This protein binds this small molecule.
Small molecule (SMILES): Nc1ncnc2c1ncn2[C@@H]1O[C@H](CO[P](=O)(O)O[C@H]2[C@@H](O)[C@H](n3cnc4c(N)ncnc43)O[C@@H]2CO[P](=O)(O)O[C@H]2[C@@H](O)[C@H](n3cnc4c(N)ncnc43)O[C@@H]2CO[P](=O)(O)O[C@H]2[C@@H](O)[C@H](n3cnc4c(N)ncnc43)O[C@@H]2CO[P](=O)(O)O[C@H]2[C@@H](O)[C@H](n3cnc4c(N)ncnc43)O[C@@H]2CO[P](=O)(O)O[C@H]2[C@@H](O)[C@H](n3cnc4c(N)ncnc43)O[C@@H]2CO[P](=O)(O)O[C@H]2[C@@H](O)[C@H](n3cnc4c(N)ncnc43)O[C@@H]2COP(=O)=O)[C@@H](O)[C@H]1O

Sequence of chain 3.O:
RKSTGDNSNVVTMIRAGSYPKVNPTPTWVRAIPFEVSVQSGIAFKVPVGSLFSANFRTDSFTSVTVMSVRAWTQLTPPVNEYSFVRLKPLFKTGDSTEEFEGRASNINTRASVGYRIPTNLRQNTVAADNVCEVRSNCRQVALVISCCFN

Sequence of chain 3.A:
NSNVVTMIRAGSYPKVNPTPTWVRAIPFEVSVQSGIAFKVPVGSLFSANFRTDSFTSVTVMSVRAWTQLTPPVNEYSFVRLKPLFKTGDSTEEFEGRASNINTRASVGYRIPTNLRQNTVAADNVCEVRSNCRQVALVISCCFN

Binding-site contacts:
Ligand atom O2' contacts residue ALA40 of chain 3.O at 4.3 Å.
Ligand atom C4' contacts residue SER17 of chain 3.J at 4.1 Å.
Ligand atom C4' contacts residue VAL19 of chain 3.J at 4.0 Å (hydrophobic).
Ligand atom OP1 contacts residue MET22 of chain 3.J at 4.2 Å.
Ligand atom OP1 contacts residue LYS30 of chain 3.A at 3.8 Å.
Ligand atom C5' contacts residue SER17 of chain 3.J at 3.8 Å.
Ligand atom O2' contacts residue ARG39 of chain 3.O at 4.2 Å.
Ligand atom O3' contacts residue THR36 of chain 3.A at 3.5 Å (h-bond).
Ligand atom C1' contacts residue SER155 of chain 3.O at 3.7 Å.
Ligand atom C4' contacts residue ARG79 of chain 3.O at 3.8 Å.
Ligand atom C3' contacts residue SER17 of chain 3.J at 4.3 Å.
Ligand atom C5' contacts residue ARG79 of chain 3.O at 3.3 Å.
Ligand atom O2' contacts residue SER155 of chain 3.O at 3.2 Å (h-bond).
Ligand atom OP1 contacts residue THR36 of chain 3.A at 3.8 Å.
Ligand atom O2' contacts residue VAL38 of chain 3.A at 3.6 Å.
Ligand atom O2' contacts residue SER17 of chain 3.J at 3.9 Å.
Ligand atom C2' contacts residue ARG79 of chain 3.O at 4.0 Å.
Ligand atom O2' contacts residue VAL38 of chain 3.O at 4.0 Å.
Ligand atom N7 contacts residue ARG24 of chain 3.J at 4.2 Å.
Ligand atom P contacts residue ARG24 of chain 3.J at 3.6 Å.
Ligand atom O3' contacts residue SER17 of chain 3.J at 3.1 Å.
Ligand atom O4' contacts residue ALA40 of chain 3.O at 4.1 Å.
Ligand atom O3' contacts residue ARG79 of chain 3.O at 3.8 Å.
Ligand atom OP1 contacts residue SER17 of chain 3.J at 3.3 Å.
Ligand atom C4' contacts residue ASN16 of chain 3.J at 3.3 Å.
Ligand atom C5' contacts residue THR21 of chain 3.J at 3.7 Å.
Ligand atom P contacts residue SER17 of chain 3.J at 3.8 Å.
Ligand atom OP1 contacts residue ARG24 of chain 3.J at 3.6 Å (salt-bridge).
Ligand atom OP1 contacts residue THR21 of chain 3.J at 3.6 Å.
Ligand atom OP2 contacts residue ARG24 of chain 3.J at 2.3 Å (salt-bridge).
Ligand atom C5' contacts residue ASN16 of chain 3.J at 3.7 Å.
Ligand atom OP1 contacts residue PRO29 of chain 3.A at 3.2 Å.
Ligand atom C1' contacts residue VAL38 of chain 3.O at 4.2 Å (hydrophobic).
Ligand atom C5' contacts residue VAL19 of chain 3.J at 4.3 Å (hydrophobic).
Ligand atom O2' contacts residue ARG79 of chain 3.O at 2.8 Å (salt-bridge).
Ligand atom C4' contacts residue ALA40 of chain 3.O at 3.7 Å (hydrophobic).
Ligand atom O4' contacts residue ASN16 of chain 3.J at 3.9 Å.
Ligand atom O4' contacts residue SER155 of chain 3.O at 4.2 Å.
Ligand atom C2' contacts residue SER155 of chain 3.O at 4.0 Å.
Ligand atom O2' contacts residue THR36 of chain 3.A at 4.0 Å.

Sequence of chain 3.J:
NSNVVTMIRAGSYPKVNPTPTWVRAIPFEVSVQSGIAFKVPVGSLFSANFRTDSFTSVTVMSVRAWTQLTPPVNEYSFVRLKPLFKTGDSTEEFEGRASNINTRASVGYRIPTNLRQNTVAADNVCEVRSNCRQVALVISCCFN